Sequence of chain 2.A:
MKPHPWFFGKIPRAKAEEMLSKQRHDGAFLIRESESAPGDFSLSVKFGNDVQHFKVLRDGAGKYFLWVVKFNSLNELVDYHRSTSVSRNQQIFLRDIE

Binding-site contacts:
Ligand atom CE contacts residue TYR80 of chain 2.A at 3.8 Å (hydrophobic).
Ligand atom CD contacts residue TYR80 of chain 2.A at 3.6 Å (hydrophobic).
Ligand atom NZ contacts residue TYR80 of chain 2.A at 2.5 Å (h-bond).
Ligand atom CB contacts residue TYR80 of chain 2.A at 4.4 Å (hydrophobic).
Ligand atom NZ contacts residue THR84 of chain 2.A at 2.5 Å (h-bond).
Ligand atom CD contacts residue THR84 of chain 2.A at 2.9 Å.
Ligand atom CE contacts residue SER83 of chain 2.A at 3.2 Å.
Ligand atom NZ contacts residue SER83 of chain 2.A at 2.7 Å (h-bond).
Ligand atom CG contacts residue TYR80 of chain 2.A at 4.3 Å (hydrophobic).
Ligand atom CE contacts residue THR84 of chain 2.A at 3.2 Å.
Ligand atom CG1 contacts residue PHE93 of chain 2.A at 4.1 Å (hydrophobic).
Ligand atom CG contacts residue THR84 of chain 2.A at 4.4 Å.
Ligand atom CG1 contacts residue SER83 of chain 2.A at 3.9 Å.
Ligand atom N contacts residue SER83 of chain 2.A at 4.5 Å.
Ligand atom CD contacts residue SER83 of chain 2.A at 4.5 Å.

This protein binds this small molecule.
Small molecule (SMILES): CC(C)[C@H](NC(=O)[C@H](CC(N)=O)NC(=O)[C@@H](NC(=O)[C@H](Cc1ccc(OP(=O)(O)O)cc1)NC(=O)[C@H](Cc1ccccc1)NC(=O)[C@@H]1CCCN1C(=O)[C@@H](N)CCCCN)C(C)C)C(N)=O